Binding-site contacts:
Ligand atom C30 contacts residue GLU141 of chain 1.C at 3.4 Å.
Ligand atom N09 contacts residue VAL94 of chain 1.C at 3.1 Å (h-bond).
Ligand atom C04 contacts residue LEU144 of chain 1.C at 3.4 Å (hydrophobic).
Ligand atom N12 contacts residue LEU21 of chain 1.C at 3.8 Å.
Ligand atom C25 contacts residue PHE91 of chain 1.C at 3.7 Å (hydrophobic).
Ligand atom C11 contacts residue LEU144 of chain 1.C at 3.8 Å (hydrophobic).
Ligand atom C14 contacts residue LEU21 of chain 1.C at 3.4 Å (hydrophobic).
Ligand atom N19 contacts residue GLY22 of chain 1.C at 3.8 Å.
Ligand atom C29 contacts residue GLU141 of chain 1.C at 3.7 Å.
Ligand atom C20 contacts residue GLU98 of chain 1.C at 3.4 Å.
Ligand atom C06 contacts residue PHE91 of chain 1.C at 3.7 Å (hydrophobic).
Ligand atom C26 contacts residue ASP158 of chain 1.C at 3.5 Å.
Ligand atom O18 contacts residue VAL29 of chain 1.C at 3.6 Å.
Ligand atom C06 contacts residue ASP92 of chain 1.C at 3.2 Å.
Ligand atom O36 contacts residue GLY97 of chain 1.C at 3.7 Å.
Ligand atom C23 contacts residue GLU141 of chain 1.C at 3.6 Å.
Ligand atom C33 contacts residue GLY97 of chain 1.C at 3.6 Å.
Ligand atom C28 contacts residue LYS23 of chain 1.C at 3.3 Å.
Ligand atom C08 contacts residue LEU21 of chain 1.C at 3.7 Å (hydrophobic).
Ligand atom N09 contacts residue ALA42 of chain 1.C at 3.4 Å.
Ligand atom C13 contacts residue LEU21 of chain 1.C at 3.6 Å (hydrophobic).
Ligand atom N03 contacts residue LEU144 of chain 1.C at 3.3 Å.
Ligand atom C25 contacts residue ASP158 of chain 1.C at 3.4 Å.
Ligand atom C24 contacts residue PHE91 of chain 1.C at 3.4 Å (hydrophobic).
Ligand atom N09 contacts residue LEU93 of chain 1.C at 3.7 Å.
Ligand atom N05 contacts residue ALA42 of chain 1.C at 3.4 Å.
Ligand atom C35 contacts residue LEU21 of chain 1.C at 3.6 Å (hydrophobic).
Ligand atom C29 contacts residue ASN142 of chain 1.C at 3.3 Å.
Ligand atom C06 contacts residue ALA42 of chain 1.C at 3.5 Å (hydrophobic).
Ligand atom C20 contacts residue LYS23 of chain 1.C at 3.6 Å.
Ligand atom C01 contacts residue PHE91 of chain 1.C at 3.4 Å (hydrophobic).
Ligand atom C26 contacts residue LYS44 of chain 1.C at 3.8 Å.
Ligand atom C07 contacts residue LEU144 of chain 1.C at 3.6 Å (hydrophobic).
Ligand atom C23 contacts residue LYS23 of chain 1.C at 3.5 Å.
Ligand atom C21 contacts residue GLU141 of chain 1.C at 3.6 Å.
Ligand atom C28 contacts residue GLY24 of chain 1.C at 3.7 Å.
Ligand atom N32 contacts residue GLY97 of chain 1.C at 3.8 Å.
Ligand atom N19 contacts residue GLU98 of chain 1.C at 2.9 Å (salt-bridge).
Ligand atom C08 contacts residue VAL94 of chain 1.C at 3.0 Å (hydrophobic).
Ligand atom C31 contacts residue ASP158 of chain 1.C at 3.2 Å.

Sequence of chain 1.C:
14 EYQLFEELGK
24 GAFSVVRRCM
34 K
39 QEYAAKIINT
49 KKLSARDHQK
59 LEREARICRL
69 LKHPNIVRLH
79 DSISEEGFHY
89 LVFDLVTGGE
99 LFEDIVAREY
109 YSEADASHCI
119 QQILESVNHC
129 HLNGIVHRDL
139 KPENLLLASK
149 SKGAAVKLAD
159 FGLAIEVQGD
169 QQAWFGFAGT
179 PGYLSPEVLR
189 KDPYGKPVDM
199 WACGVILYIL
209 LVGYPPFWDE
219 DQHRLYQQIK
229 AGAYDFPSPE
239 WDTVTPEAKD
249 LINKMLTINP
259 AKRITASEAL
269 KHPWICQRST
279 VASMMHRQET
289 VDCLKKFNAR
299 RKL

A protein and the small-molecule ligand that binds it are described below.
Small molecule (SMILES): CCN(CC)[C@@H](C)CNC(=O)c1cc(-c2cnn3ccc(-c4cccs4)nc23)nc(N2CC(O)C2)c1